Binding-site contacts:
Ligand atom O2A contacts residue ARG200 of chain 1.C at 3.7 Å.
Ligand atom O1A contacts residue THR48 of chain 1.C at 3.6 Å.
Ligand atom N6 contacts residue TYR163 of chain 1.C at 3.5 Å (h-bond).
Ligand atom O3A contacts residue GLY46 of chain 1.C at 3.8 Å.
Ligand atom PA contacts residue THR49 of chain 1.C at 3.7 Å.
Ligand atom O2G contacts residue MG1 of chain 1.P at 2.1 Å.
Ligand atom N9 contacts residue PRO199 of chain 1.C at 3.9 Å.
Ligand atom S1G contacts residue LYS47 of chain 1.C at 2.8 Å (salt-bridge).
Ligand atom O2G contacts residue THR48 of chain 1.C at 3.7 Å.
Ligand atom O2B contacts residue THR48 of chain 1.C at 3.0 Å (h-bond).
Ligand atom N6 contacts residue ILE11 of chain 1.C at 2.9 Å (h-bond).
Ligand atom O1A contacts residue ARG3 of chain 1.C at 3.9 Å.
Ligand atom O1A contacts residue LYS47 of chain 1.C at 3.7 Å.
Ligand atom O1B contacts residue THR48 of chain 1.C at 3.7 Å.
Ligand atom N1 contacts residue PRO4 of chain 1.C at 3.9 Å.
Ligand atom O2B contacts residue MG1 of chain 1.P at 2.1 Å.
Ligand atom O1B contacts residue LYS47 of chain 1.C at 2.9 Å (salt-bridge).
Ligand atom PB contacts residue MG1 of chain 1.P at 3.5 Å.
Ligand atom O3A contacts residue ARG200 of chain 1.C at 3.8 Å.
Ligand atom O3B contacts residue GLY44 of chain 1.C at 3.1 Å (h-bond).
Ligand atom O3A contacts residue GLY44 of chain 1.C at 3.6 Å.
Ligand atom C8 contacts residue PRO199 of chain 1.C at 3.8 Å (hydrophobic).
Ligand atom N7 contacts residue LEU45 of chain 1.C at 3.7 Å.
Ligand atom O5' contacts residue THR49 of chain 1.C at 3.8 Å.
Ligand atom O3G contacts residue ARG153 of chain 1.B at 3.2 Å (salt-bridge).
Ligand atom C5' contacts residue ARG200 of chain 1.C at 3.7 Å.
Ligand atom O1A contacts residue GLY46 of chain 1.C at 3.3 Å.
Ligand atom O1B contacts residue GLY46 of chain 1.C at 3.5 Å (h-bond).
Ligand atom O2A contacts residue ARG3 of chain 1.C at 3.1 Å (salt-bridge).
Ligand atom C2 contacts residue PRO4 of chain 1.C at 3.7 Å (hydrophobic).
Ligand atom O3B contacts residue ARG200 of chain 1.C at 3.8 Å.
Ligand atom O2A contacts residue GLU110 of chain 1.B at 3.8 Å.
Ligand atom N7 contacts residue TYR163 of chain 1.C at 3.6 Å.
Ligand atom C2' contacts residue THR49 of chain 1.C at 3.8 Å.
Ligand atom O2' contacts residue LEU2 of chain 1.C at 3.1 Å (h-bond).
Ligand atom S1G contacts residue THR141 of chain 1.C at 3.4 Å (h-bond).
Ligand atom O1A contacts residue THR49 of chain 1.C at 2.8 Å (h-bond).
Ligand atom O2' contacts residue ARG3 of chain 1.C at 3.8 Å.
Ligand atom S1G contacts residue PRO43 of chain 1.C at 3.8 Å.
Ligand atom PG contacts residue MG1 of chain 1.P at 3.6 Å.

Sequence of chain 1.C:
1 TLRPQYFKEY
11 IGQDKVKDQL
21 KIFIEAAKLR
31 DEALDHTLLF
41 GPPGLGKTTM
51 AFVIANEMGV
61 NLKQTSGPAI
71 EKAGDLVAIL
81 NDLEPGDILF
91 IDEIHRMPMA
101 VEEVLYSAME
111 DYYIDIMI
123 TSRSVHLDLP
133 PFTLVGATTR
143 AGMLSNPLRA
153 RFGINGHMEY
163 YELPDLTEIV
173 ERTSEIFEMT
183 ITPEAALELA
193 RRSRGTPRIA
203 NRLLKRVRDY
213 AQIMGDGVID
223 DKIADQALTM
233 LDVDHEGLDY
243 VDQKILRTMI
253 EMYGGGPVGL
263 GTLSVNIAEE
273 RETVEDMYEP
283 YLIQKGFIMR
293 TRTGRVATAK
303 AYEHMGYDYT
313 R

Sequence of chain 1.B:
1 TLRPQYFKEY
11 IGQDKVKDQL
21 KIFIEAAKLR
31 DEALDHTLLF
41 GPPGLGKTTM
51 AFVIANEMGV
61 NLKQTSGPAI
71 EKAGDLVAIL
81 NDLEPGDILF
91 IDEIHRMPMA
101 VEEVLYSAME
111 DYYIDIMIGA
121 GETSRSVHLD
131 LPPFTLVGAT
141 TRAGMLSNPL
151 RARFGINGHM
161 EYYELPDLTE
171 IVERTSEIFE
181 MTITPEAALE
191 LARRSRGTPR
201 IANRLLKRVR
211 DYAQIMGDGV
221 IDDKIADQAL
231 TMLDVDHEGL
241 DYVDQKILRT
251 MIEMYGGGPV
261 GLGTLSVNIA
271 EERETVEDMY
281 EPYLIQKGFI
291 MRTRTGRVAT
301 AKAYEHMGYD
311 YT

A protein and the small-molecule ligand that binds it are described below.
Small molecule (SMILES): Nc1ncnc2c1ncn2[C@@H]1O[C@H](COP(=O)(O)OP(=O)(O)OP(O)(O)=S)[C@@H](O)[C@H]1O